Binding-site contacts:
Ligand atom O3 contacts residue BMA1 of chain 10.BA at 1.1 Å.
Ligand atom O4 contacts residue BMA1 of chain 10.BA at 4.0 Å.
Ligand atom O5 contacts residue NAG1 of chain 10.Z at 2.5 Å (h-bond).
Ligand atom C5 contacts residue NAG1 of chain 10.Z at 3.8 Å.
Ligand atom C2 contacts residue NAG1 of chain 10.Z at 2.9 Å.
Ligand atom C2 contacts residue HIS2 of chain 10.F at 4.5 Å.
Ligand atom O2 contacts residue HIS2 of chain 10.F at 3.4 Å (h-bond).
Ligand atom O6 contacts residue NAG1 of chain 10.Z at 4.5 Å.
Ligand atom O2 contacts residue BMA1 of chain 10.BA at 3.0 Å (h-bond).
Ligand atom C3 contacts residue BMA1 of chain 10.BA at 2.5 Å.
Ligand atom O2 contacts residue NAG1 of chain 10.Z at 3.4 Å (h-bond).
Ligand atom C1 contacts residue NAG1 of chain 10.Z at 1.7 Å.
Ligand atom C2 contacts residue BMA1 of chain 10.BA at 3.2 Å.
Ligand atom C3 contacts residue NAG1 of chain 10.Z at 4.1 Å.
Ligand atom C4 contacts residue BMA1 of chain 10.BA at 3.6 Å.

This small molecule binds to this protein.
Small molecule (SMILES): OC[C@H]1O[C@@H](O)[C@@H](O)[C@@H](O)[C@@H]1O

Sequence of chain 10.F:
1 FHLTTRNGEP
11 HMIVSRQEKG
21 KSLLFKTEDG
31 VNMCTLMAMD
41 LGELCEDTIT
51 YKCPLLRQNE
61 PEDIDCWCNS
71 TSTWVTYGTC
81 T